Sequence of chain 1.B:
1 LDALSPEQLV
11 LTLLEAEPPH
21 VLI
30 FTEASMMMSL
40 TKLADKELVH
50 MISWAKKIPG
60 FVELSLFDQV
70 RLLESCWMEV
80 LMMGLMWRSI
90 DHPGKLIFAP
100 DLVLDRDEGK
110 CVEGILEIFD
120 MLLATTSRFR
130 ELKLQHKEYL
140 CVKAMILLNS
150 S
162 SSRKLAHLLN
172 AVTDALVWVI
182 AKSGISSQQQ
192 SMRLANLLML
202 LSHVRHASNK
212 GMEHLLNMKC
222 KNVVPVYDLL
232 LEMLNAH

A protein and the small-molecule ligand that binds it are described below.
Small molecule (SMILES): C[C@](O)(CN(C1CC1)S(=O)(=O)c1ccc(O)cc1)c1ccccc1

Binding-site contacts:
Ligand atom C15 contacts residue MET36 of chain 1.B at 3.8 Å (hydrophobic).
Ligand atom C5 contacts residue LEU39 of chain 1.B at 3.2 Å (hydrophobic).
Ligand atom C9 contacts residue PHE97 of chain 1.B at 3.7 Å (hydrophobic).
Ligand atom C18 contacts residue GLY212 of chain 1.B at 3.9 Å.
Ligand atom C16 contacts residue GLY212 of chain 1.B at 3.2 Å.
Ligand atom C17 contacts residue GLY212 of chain 1.B at 2.8 Å.
Ligand atom C15 contacts residue HIS215 of chain 1.B at 3.4 Å.
Ligand atom C3 contacts residue LEU39 of chain 1.B at 3.8 Å (hydrophobic).
Ligand atom C17 contacts residue MET77 of chain 1.B at 3.7 Å (hydrophobic).
Ligand atom O2 contacts residue MET77 of chain 1.B at 3.1 Å (h-bond).
Ligand atom O4 contacts residue PHE97 of chain 1.B at 3.8 Å.
Ligand atom O1 contacts residue ILE117 of chain 1.B at 3.8 Å.
Ligand atom C5 contacts residue ALA43 of chain 1.B at 4.0 Å (hydrophobic).
Ligand atom C1 contacts residue ILE114 of chain 1.B at 3.9 Å (hydrophobic).
Ligand atom C13 contacts residue ILE114 of chain 1.B at 4.0 Å (hydrophobic).
Ligand atom C1 contacts residue PHE118 of chain 1.B at 3.6 Å (hydrophobic).
Ligand atom C8 contacts residue PHE97 of chain 1.B at 4.0 Å (hydrophobic).
Ligand atom C10 contacts residue ARG87 of chain 1.B at 3.8 Å.
Ligand atom C10 contacts residue PHE97 of chain 1.B at 3.9 Å (hydrophobic).
Ligand atom C9 contacts residue LEU42 of chain 1.B at 3.5 Å (hydrophobic).
Ligand atom C10 contacts residue LEU42 of chain 1.B at 4.0 Å (hydrophobic).
Ligand atom C6 contacts residue THR40 of chain 1.B at 4.0 Å.
Ligand atom C11 contacts residue LEU80 of chain 1.B at 3.0 Å (hydrophobic).
Ligand atom O4 contacts residue ARG87 of chain 1.B at 2.8 Å (salt-bridge).
Ligand atom O4 contacts residue LEU42 of chain 1.B at 3.5 Å.
Ligand atom C10 contacts residue GLU46 of chain 1.B at 4.0 Å.
Ligand atom C10 contacts residue LEU80 of chain 1.B at 4.1 Å (hydrophobic).
Ligand atom C12 contacts residue MET81 of chain 1.B at 3.9 Å (hydrophobic).
Ligand atom C14 contacts residue ILE114 of chain 1.B at 3.4 Å (hydrophobic).
Ligand atom C12 contacts residue LEU80 of chain 1.B at 3.6 Å (hydrophobic).
Ligand atom C11 contacts residue MET81 of chain 1.B at 4.1 Å (hydrophobic).
Ligand atom O3 contacts residue MET81 of chain 1.B at 3.5 Å.
Ligand atom C15 contacts residue ILE114 of chain 1.B at 3.5 Å (hydrophobic).
Ligand atom C11 contacts residue LEU84 of chain 1.B at 4.0 Å (hydrophobic).
Ligand atom O4 contacts residue GLU46 of chain 1.B at 2.9 Å (salt-bridge).
Ligand atom C5 contacts residue THR40 of chain 1.B at 3.8 Å.
Ligand atom C1 contacts residue LEU39 of chain 1.B at 3.7 Å (hydrophobic).
Ligand atom C16 contacts residue LEU216 of chain 1.B at 3.7 Å (hydrophobic).
Ligand atom C16 contacts residue HIS215 of chain 1.B at 3.6 Å.
Ligand atom C14 contacts residue MET36 of chain 1.B at 3.7 Å (hydrophobic).